Sequence of chain 1.N:
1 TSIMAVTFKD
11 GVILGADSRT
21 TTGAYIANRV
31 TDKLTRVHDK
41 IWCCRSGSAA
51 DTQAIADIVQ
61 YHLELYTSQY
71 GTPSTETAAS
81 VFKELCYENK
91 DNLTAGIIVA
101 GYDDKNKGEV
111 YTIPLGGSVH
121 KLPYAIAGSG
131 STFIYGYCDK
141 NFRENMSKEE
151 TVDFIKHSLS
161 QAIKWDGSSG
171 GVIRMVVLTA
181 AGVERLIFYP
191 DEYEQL

Sequence of chain 1.H:
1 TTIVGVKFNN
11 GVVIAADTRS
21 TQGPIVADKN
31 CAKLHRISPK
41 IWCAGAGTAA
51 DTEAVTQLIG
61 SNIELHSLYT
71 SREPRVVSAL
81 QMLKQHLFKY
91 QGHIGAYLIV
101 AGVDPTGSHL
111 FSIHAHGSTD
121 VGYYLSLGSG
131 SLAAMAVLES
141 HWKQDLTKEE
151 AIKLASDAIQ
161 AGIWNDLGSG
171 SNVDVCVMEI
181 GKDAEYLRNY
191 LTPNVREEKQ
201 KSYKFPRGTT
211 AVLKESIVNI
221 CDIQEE

The small molecule below binds the protein below.
Small molecule (SMILES): CC(C)C[C@H](NC(=O)[C@H](Cc1ccccc1)NC(=O)c1cnccn1)B(O)O

Binding-site contacts:
Ligand atom C6 contacts residue SER118 of chain 1.H at 3.2 Å.
Ligand atom O28 contacts residue GLY47 of chain 1.N at 3.1 Å (h-bond).
Ligand atom O28 contacts residue SER46 of chain 1.N at 3.9 Å.
Ligand atom O28 contacts residue THR1 of chain 1.N at 2.4 Å (h-bond).
Ligand atom O19 contacts residue THR21 of chain 1.N at 3.0 Å (h-bond).
Ligand atom C22 contacts residue GLY47 of chain 1.N at 3.8 Å.
Ligand atom C25 contacts residue THR20 of chain 1.N at 3.5 Å.
Ligand atom O19 contacts residue THR20 of chain 1.N at 3.6 Å.
Ligand atom C24 contacts residue THR52 of chain 1.N at 3.7 Å.
Ligand atom C18 contacts residue GLY47 of chain 1.N at 3.7 Å.
Ligand atom C23 contacts residue GLY47 of chain 1.N at 3.7 Å.
Ligand atom B26 contacts residue THR1 of chain 1.N at 1.4 Å.
Ligand atom C11 contacts residue THR21 of chain 1.N at 3.7 Å.
Ligand atom C5 contacts residue HIS114 of chain 1.H at 3.7 Å.
Ligand atom N4 contacts residue THR22 of chain 1.N at 2.7 Å (h-bond).
Ligand atom C24 contacts residue GLY47 of chain 1.N at 3.9 Å.
Ligand atom C22 contacts residue THR1 of chain 1.N at 2.8 Å.
Ligand atom C21 contacts residue THR1 of chain 1.N at 2.4 Å.
Ligand atom C21 contacts residue LYS33 of chain 1.N at 3.9 Å.
Ligand atom N1 contacts residue SER118 of chain 1.H at 3.7 Å.
Ligand atom N9 contacts residue THR21 of chain 1.N at 3.2 Å (h-bond).
Ligand atom N4 contacts residue THR21 of chain 1.N at 3.9 Å.
Ligand atom C3 contacts residue THR20 of chain 1.N at 3.9 Å.
Ligand atom C22 contacts residue LYS33 of chain 1.N at 3.8 Å.
Ligand atom O8 contacts residue SER48 of chain 1.N at 3.8 Å.
Ligand atom B26 contacts residue LYS33 of chain 1.N at 3.9 Å.
Ligand atom C10 contacts residue GLY47 of chain 1.N at 3.5 Å.
Ligand atom O8 contacts residue ALA49 of chain 1.N at 2.9 Å (h-bond).
Ligand atom N20 contacts residue GLY47 of chain 1.N at 2.9 Å (h-bond).
Ligand atom N1 contacts residue ALA49 of chain 1.N at 3.7 Å.
Ligand atom C3 contacts residue THR22 of chain 1.N at 3.5 Å.
Ligand atom C21 contacts residue GLY47 of chain 1.N at 3.8 Å.
Ligand atom O27 contacts residue THR1 of chain 1.N at 2.3 Å (h-bond).
Ligand atom C10 contacts residue THR21 of chain 1.N at 3.9 Å.
Ligand atom C3 contacts residue THR21 of chain 1.N at 3.1 Å.
Ligand atom C17 contacts residue THR21 of chain 1.N at 3.7 Å.
Ligand atom N20 contacts residue THR1 of chain 1.N at 3.7 Å.
Ligand atom C13 contacts residue GLY47 of chain 1.N at 3.7 Å.
Ligand atom C24 contacts residue ARG45 of chain 1.N at 3.6 Å.
Ligand atom C5 contacts residue THR22 of chain 1.N at 3.8 Å.